Sequence of chain 59.E:
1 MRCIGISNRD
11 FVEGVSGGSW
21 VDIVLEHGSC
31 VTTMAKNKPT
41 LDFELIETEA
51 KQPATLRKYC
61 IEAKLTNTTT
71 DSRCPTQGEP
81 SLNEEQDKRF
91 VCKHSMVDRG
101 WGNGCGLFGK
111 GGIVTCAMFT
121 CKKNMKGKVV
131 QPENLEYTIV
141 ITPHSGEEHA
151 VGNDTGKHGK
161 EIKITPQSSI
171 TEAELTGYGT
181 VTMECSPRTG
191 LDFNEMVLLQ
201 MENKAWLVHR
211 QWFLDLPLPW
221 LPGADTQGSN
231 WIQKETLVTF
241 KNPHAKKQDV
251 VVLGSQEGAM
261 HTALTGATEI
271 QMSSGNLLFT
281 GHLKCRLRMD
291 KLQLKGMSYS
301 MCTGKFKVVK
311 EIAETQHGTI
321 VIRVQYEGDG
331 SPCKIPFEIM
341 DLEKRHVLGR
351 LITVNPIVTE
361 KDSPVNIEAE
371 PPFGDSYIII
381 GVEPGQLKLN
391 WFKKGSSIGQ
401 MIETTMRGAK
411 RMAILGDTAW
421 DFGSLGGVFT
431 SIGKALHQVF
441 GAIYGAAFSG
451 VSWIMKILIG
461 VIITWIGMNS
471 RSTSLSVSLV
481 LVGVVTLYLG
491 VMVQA

Binding-site contacts:
Ligand atom O7 contacts residue ASN67 of chain 59.E at 4.5 Å.
Ligand atom O7 contacts residue ARG89 of chain 59.E at 4.2 Å.
Ligand atom C8 contacts residue PHE90 of chain 59.E at 4.4 Å (hydrophobic).
Ligand atom C4 contacts residue ASN67 of chain 59.E at 4.2 Å.
Ligand atom C8 contacts residue ASN67 of chain 59.E at 3.6 Å.
Ligand atom O7 contacts residue MET118 of chain 59.E at 3.5 Å.
Ligand atom C7 contacts residue MET118 of chain 59.E at 3.8 Å (hydrophobic).
Ligand atom C5 contacts residue ASN67 of chain 59.E at 3.7 Å.
Ligand atom O5 contacts residue ASN67 of chain 59.E at 2.4 Å (h-bond).
Ligand atom N2 contacts residue ASN67 of chain 59.E at 3.3 Å (h-bond).
Ligand atom O3 contacts residue ASN67 of chain 59.E at 3.8 Å.
Ligand atom C1 contacts residue ASN67 of chain 59.E at 1.4 Å.
Ligand atom C2 contacts residue ASN67 of chain 59.E at 2.4 Å.
Ligand atom C8 contacts residue MET118 of chain 59.E at 4.1 Å (hydrophobic).
Ligand atom C7 contacts residue ASN67 of chain 59.E at 3.8 Å.
Ligand atom C3 contacts residue ASN67 of chain 59.E at 3.6 Å.

This small molecule binds to this protein.
Small molecule (SMILES): CC(=O)N[C@@H]1[C@@H](O)[C@H](O)[C@@H](CO)O[C@H]1O